The small molecule below binds the protein below.
Small molecule (SMILES): CC(=O)N[C@@H]1[C@@H](O)[C@H](O)[C@@H](CO)O[C@H]1O

Sequence of chain 1.C:
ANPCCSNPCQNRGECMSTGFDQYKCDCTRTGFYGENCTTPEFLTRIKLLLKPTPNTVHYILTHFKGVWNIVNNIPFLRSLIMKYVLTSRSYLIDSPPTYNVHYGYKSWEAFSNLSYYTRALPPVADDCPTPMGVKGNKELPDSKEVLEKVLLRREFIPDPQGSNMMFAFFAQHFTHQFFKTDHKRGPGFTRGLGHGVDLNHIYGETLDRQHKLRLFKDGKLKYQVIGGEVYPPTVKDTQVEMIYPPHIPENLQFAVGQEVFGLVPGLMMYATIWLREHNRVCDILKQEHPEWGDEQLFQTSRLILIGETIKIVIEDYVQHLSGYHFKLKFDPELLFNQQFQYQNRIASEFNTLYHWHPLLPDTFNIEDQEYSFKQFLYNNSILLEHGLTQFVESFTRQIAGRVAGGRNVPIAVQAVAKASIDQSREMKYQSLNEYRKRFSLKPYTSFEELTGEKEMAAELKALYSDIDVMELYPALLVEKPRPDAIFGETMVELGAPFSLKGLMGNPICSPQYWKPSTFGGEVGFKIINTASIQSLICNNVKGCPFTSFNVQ

Binding-site contacts:
Ligand atom C1 contacts residue GLU35 of chain 1.C at 4.5 Å.
Ligand atom C1 contacts residue TYR23 of chain 1.C at 3.8 Å (hydrophobic).
Ligand atom O6 contacts residue GLU35 of chain 1.C at 3.9 Å.
Ligand atom N2 contacts residue ASN36 of chain 1.C at 3.3 Å (h-bond).
Ligand atom C7 contacts residue PRO8 of chain 1.C at 4.5 Å (hydrophobic).
Ligand atom O3 contacts residue TYR23 of chain 1.C at 4.5 Å.
Ligand atom C8 contacts residue PRO8 of chain 1.C at 3.7 Å (hydrophobic).
Ligand atom C7 contacts residue TYR23 of chain 1.C at 4.1 Å (hydrophobic).
Ligand atom C6 contacts residue GLU35 of chain 1.C at 2.9 Å.
Ligand atom O6 contacts residue ASN36 of chain 1.C at 3.2 Å (h-bond).
Ligand atom C5 contacts residue GLU35 of chain 1.C at 4.1 Å.
Ligand atom N2 contacts residue TYR23 of chain 1.C at 3.1 Å (h-bond).
Ligand atom C2 contacts residue TYR23 of chain 1.C at 3.1 Å (hydrophobic).
Ligand atom N2 contacts residue PRO8 of chain 1.C at 4.0 Å.
Ligand atom C8 contacts residue SER6 of chain 1.C at 2.9 Å.
Ligand atom O5 contacts residue ASN36 of chain 1.C at 2.3 Å (h-bond).
Ligand atom C5 contacts residue ASN36 of chain 1.C at 3.0 Å.
Ligand atom C1 contacts residue ASN36 of chain 1.C at 1.4 Å.
Ligand atom C7 contacts residue SER6 of chain 1.C at 4.3 Å.
Ligand atom C2 contacts residue ASN36 of chain 1.C at 2.7 Å.
Ligand atom C3 contacts residue TYR23 of chain 1.C at 4.3 Å (hydrophobic).
Ligand atom C4 contacts residue ASN36 of chain 1.C at 3.9 Å.
Ligand atom C6 contacts residue ASN36 of chain 1.C at 2.8 Å.
Ligand atom C3 contacts residue ASN36 of chain 1.C at 3.9 Å.
Ligand atom C4 contacts residue GLU35 of chain 1.C at 4.1 Å.